This protein binds this small molecule.
Small molecule (SMILES): CC(=O)N[C@H]1[C@H]([C@H](O)[C@H](O)CO)O[C@@](OC[C@H]2O[C@@H](O[C@H]3[C@H](O)[C@@H](NC(C)=O)CO[C@@H]3CO)[C@H](O)[C@@H](O)[C@H]2O)(C(=O)O)C[C@@H]1O

Sequence of chain 1.I:
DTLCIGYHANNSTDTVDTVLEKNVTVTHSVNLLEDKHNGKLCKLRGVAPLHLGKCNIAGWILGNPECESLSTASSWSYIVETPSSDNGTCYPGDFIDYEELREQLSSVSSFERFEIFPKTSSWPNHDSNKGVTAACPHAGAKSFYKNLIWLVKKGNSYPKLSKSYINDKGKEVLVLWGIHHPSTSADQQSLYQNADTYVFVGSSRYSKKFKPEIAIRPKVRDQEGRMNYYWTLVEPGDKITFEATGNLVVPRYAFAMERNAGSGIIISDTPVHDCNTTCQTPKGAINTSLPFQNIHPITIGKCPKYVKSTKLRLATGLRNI

Binding-site contacts:
Ligand atom O10 contacts residue LEU191 of chain 1.I at 4.0 Å.
Ligand atom O1A contacts residue ALA134 of chain 1.I at 3.6 Å.
Ligand atom C8 contacts residue TYR91 of chain 1.I at 4.0 Å (hydrophobic).
Ligand atom C4 contacts residue ASP187 of chain 1.I at 3.8 Å.
Ligand atom C10 contacts residue LEU191 of chain 1.I at 3.9 Å (hydrophobic).
Ligand atom O1A contacts residue GLN223 of chain 1.I at 3.9 Å.
Ligand atom O3 contacts residue LYS219 of chain 1.I at 3.3 Å (salt-bridge).
Ligand atom O1A contacts residue VAL132 of chain 1.I at 3.8 Å.
Ligand atom O8 contacts residue TRP150 of chain 1.I at 3.1 Å.
Ligand atom O9 contacts residue HIS180 of chain 1.I at 3.5 Å (h-bond).
Ligand atom C5 contacts residue VAL132 of chain 1.I at 3.9 Å (hydrophobic).
Ligand atom O10 contacts residue VAL132 of chain 1.I at 3.9 Å.
Ligand atom O4 contacts residue ASP222 of chain 1.I at 3.4 Å (salt-bridge).
Ligand atom C5 contacts residue ASP187 of chain 1.I at 3.5 Å.
Ligand atom O4 contacts residue GLN223 of chain 1.I at 3.7 Å.
Ligand atom C1 contacts residue ALA134 of chain 1.I at 3.8 Å (hydrophobic).
Ligand atom O10 contacts residue GLY131 of chain 1.I at 3.9 Å.
Ligand atom C8 contacts residue TRP150 of chain 1.I at 3.9 Å (hydrophobic).
Ligand atom O1B contacts residue ALA134 of chain 1.I at 3.2 Å (h-bond).
Ligand atom C1 contacts residue THR133 of chain 1.I at 3.7 Å.
Ligand atom O9 contacts residue TYR91 of chain 1.I at 3.5 Å (h-bond).
Ligand atom N5 contacts residue VAL132 of chain 1.I at 3.1 Å (h-bond).
Ligand atom N5 contacts residue TRP150 of chain 1.I at 4.0 Å.
Ligand atom O8 contacts residue TYR91 of chain 1.I at 2.8 Å (h-bond).
Ligand atom O1A contacts residue THR133 of chain 1.I at 2.8 Å (h-bond).
Ligand atom C9 contacts residue HIS180 of chain 1.I at 3.8 Å.
Ligand atom C9 contacts residue LEU191 of chain 1.I at 3.7 Å (hydrophobic).
Ligand atom C4 contacts residue VAL132 of chain 1.I at 3.8 Å (hydrophobic).
Ligand atom C10 contacts residue VAL132 of chain 1.I at 3.9 Å (hydrophobic).
Ligand atom O8 contacts residue HIS180 of chain 1.I at 3.7 Å.
Ligand atom C3 contacts residue ASP187 of chain 1.I at 3.8 Å.
Ligand atom C7 contacts residue TRP150 of chain 1.I at 3.6 Å (hydrophobic).
Ligand atom O7 contacts residue LEU191 of chain 1.I at 3.9 Å.
Ligand atom O1B contacts residue LYS142 of chain 1.I at 3.9 Å.
Ligand atom O4 contacts residue ASP187 of chain 1.I at 3.5 Å (salt-bridge).
Ligand atom O1B contacts residue THR133 of chain 1.I at 3.9 Å.
Ligand atom O4 contacts residue LYS142 of chain 1.I at 3.2 Å (salt-bridge).
Ligand atom C11 contacts residue LEU191 of chain 1.I at 3.5 Å (hydrophobic).
Ligand atom O10 contacts residue LYS130 of chain 1.I at 2.7 Å (salt-bridge).
Ligand atom C10 contacts residue LYS130 of chain 1.I at 3.5 Å.